This protein binds this small molecule.
Small molecule (SMILES): CC(=O)N[C@@H]1[C@@H](O)[C@H](O)[C@@H](CO)O[C@H]1O

Sequence of chain 1.A:
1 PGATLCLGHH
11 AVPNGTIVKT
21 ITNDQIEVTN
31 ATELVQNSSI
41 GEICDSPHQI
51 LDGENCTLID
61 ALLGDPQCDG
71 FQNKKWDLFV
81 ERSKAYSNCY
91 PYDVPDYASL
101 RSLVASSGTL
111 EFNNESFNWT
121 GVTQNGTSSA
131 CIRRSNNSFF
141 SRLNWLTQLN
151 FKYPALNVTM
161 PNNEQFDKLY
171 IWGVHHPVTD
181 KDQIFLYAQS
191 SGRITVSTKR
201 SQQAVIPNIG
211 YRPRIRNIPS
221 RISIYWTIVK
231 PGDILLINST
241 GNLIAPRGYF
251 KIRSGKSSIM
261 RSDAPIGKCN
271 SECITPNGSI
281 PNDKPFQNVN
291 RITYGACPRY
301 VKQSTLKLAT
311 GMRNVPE

Binding-site contacts:
Ligand atom C4 contacts residue ASN125 of chain 1.A at 4.2 Å.
Ligand atom N2 contacts residue ASN125 of chain 1.A at 3.1 Å (h-bond).
Ligand atom C7 contacts residue ASN125 of chain 1.A at 3.5 Å.
Ligand atom C3 contacts residue ASN125 of chain 1.A at 3.8 Å.
Ligand atom C1 contacts residue ASN125 of chain 1.A at 1.4 Å.
Ligand atom O7 contacts residue ASN125 of chain 1.A at 3.4 Å (h-bond).
Ligand atom C2 contacts residue ASN125 of chain 1.A at 2.5 Å.
Ligand atom O5 contacts residue ASN125 of chain 1.A at 2.3 Å (h-bond).
Ligand atom O5 contacts residue ARG247 of chain 1.A at 4.4 Å.
Ligand atom C7 contacts residue GLN124 of chain 1.A at 4.3 Å.
Ligand atom C8 contacts residue GLN124 of chain 1.A at 4.0 Å.
Ligand atom C5 contacts residue ASN125 of chain 1.A at 3.6 Å.